Binding-site contacts:
Ligand atom C11 contacts residue ILE104 of chain 24.A at 3.5 Å (hydrophobic).
Ligand atom C7 contacts residue PHE124 of chain 24.A at 3.8 Å (hydrophobic).
Ligand atom C17 contacts residue ILE104 of chain 24.A at 3.8 Å (hydrophobic).
Ligand atom C19 contacts residue VAL188 of chain 24.A at 3.5 Å (hydrophobic).
Ligand atom C19 contacts residue TYR152 of chain 24.A at 3.9 Å (hydrophobic).
Ligand atom C18 contacts residue TYR152 of chain 24.A at 3.8 Å (hydrophobic).
Ligand atom C1 contacts residue DMS1 of chain 24.F at 4.1 Å.
Ligand atom C8 contacts residue TYR197 of chain 24.A at 3.4 Å (hydrophobic).
Ligand atom C21 contacts residue ILE104 of chain 24.A at 3.5 Å (hydrophobic).
Ligand atom C14 contacts residue TYR197 of chain 24.A at 4.1 Å (hydrophobic).
Ligand atom C16 contacts residue TYR128 of chain 24.A at 2.9 Å (hydrophobic).
Ligand atom C8 contacts residue PHE124 of chain 24.A at 3.6 Å (hydrophobic).
Ligand atom C18 contacts residue VAL188 of chain 24.A at 3.9 Å (hydrophobic).
Ligand atom C20 contacts residue VAL188 of chain 24.A at 3.7 Å (hydrophobic).
Ligand atom C14 contacts residue TYR128 of chain 24.A at 3.3 Å (hydrophobic).
Ligand atom C13 contacts residue TYR197 of chain 24.A at 4.0 Å (hydrophobic).
Ligand atom C16 contacts residue ILE104 of chain 24.A at 3.7 Å (hydrophobic).
Ligand atom C13 contacts residue TYR128 of chain 24.A at 3.0 Å (hydrophobic).
Ligand atom C11 contacts residue MET221 of chain 24.A at 4.0 Å (hydrophobic).
Ligand atom C7 contacts residue TYR197 of chain 24.A at 3.5 Å (hydrophobic).
Ligand atom N4 contacts residue DMS1 of chain 24.F at 3.6 Å (h-bond).
Ligand atom N4 contacts residue ASN219 of chain 24.A at 4.0 Å.
Ligand atom C13 contacts residue SER126 of chain 24.A at 3.7 Å.
Ligand atom N9 contacts residue TYR128 of chain 24.A at 4.1 Å.
Ligand atom N5 contacts residue DMS1 of chain 24.F at 3.9 Å.
Ligand atom N5 contacts residue ASN219 of chain 24.A at 4.1 Å.
Ligand atom C14 contacts residue SER126 of chain 24.A at 3.6 Å.
Ligand atom C20 contacts residue VAL191 of chain 24.A at 3.5 Å (hydrophobic).
Ligand atom N12 contacts residue TYR128 of chain 24.A at 2.5 Å (h-bond).
Ligand atom C19 contacts residue VAL191 of chain 24.A at 4.0 Å (hydrophobic).
Ligand atom C1 contacts residue ASN198 of chain 24.A at 4.0 Å.
Ligand atom C10 contacts residue LEU106 of chain 24.A at 4.0 Å (hydrophobic).
Ligand atom C15 contacts residue TYR128 of chain 24.A at 3.0 Å (hydrophobic).
Ligand atom C10 contacts residue ILE104 of chain 24.A at 3.9 Å (hydrophobic).
Ligand atom C17 contacts residue TYR128 of chain 24.A at 3.8 Å (hydrophobic).
Ligand atom C10 contacts residue MET221 of chain 24.A at 4.0 Å (hydrophobic).
Ligand atom C11 contacts residue TYR128 of chain 24.A at 3.4 Å (hydrophobic).
Ligand atom C21 contacts residue MET224 of chain 24.A at 4.0 Å (hydrophobic).
Ligand atom C7 contacts residue LEU106 of chain 24.A at 4.1 Å (hydrophobic).
Ligand atom C10 contacts residue TYR128 of chain 24.A at 3.6 Å (hydrophobic).

The small molecule below binds the protein below.
Small molecule (SMILES): COc1ccc(N2CCN(c3cccc(C)c3)CC2)nn1

Sequence of chain 24.A:
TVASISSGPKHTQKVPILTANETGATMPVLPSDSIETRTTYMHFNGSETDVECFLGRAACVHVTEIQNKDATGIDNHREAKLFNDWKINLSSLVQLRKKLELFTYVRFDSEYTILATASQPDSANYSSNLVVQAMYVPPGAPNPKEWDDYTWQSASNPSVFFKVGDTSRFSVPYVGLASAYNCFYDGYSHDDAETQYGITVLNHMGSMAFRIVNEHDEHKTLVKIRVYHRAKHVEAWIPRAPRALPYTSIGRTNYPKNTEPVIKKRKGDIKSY